This protein binds this small molecule.
Small molecule (SMILES): CC(=O)N[C@@H]1[C@@H](O)[C@H](O)[C@@H](CO)O[C@H]1O

Binding-site contacts:
Ligand atom C7 contacts residue ASN10 of chain 1.A at 3.8 Å.
Ligand atom O7 contacts residue GLY6 of chain 1.A at 3.0 Å (h-bond).
Ligand atom C2 contacts residue ASN10 of chain 1.A at 2.4 Å.
Ligand atom O7 contacts residue LEU35 of chain 1.A at 4.3 Å.
Ligand atom O5 contacts residue ASN10 of chain 1.A at 2.4 Å (h-bond).
Ligand atom O7 contacts residue PHE9 of chain 1.A at 4.5 Å.
Ligand atom C4 contacts residue ASN10 of chain 1.A at 4.2 Å.
Ligand atom C3 contacts residue ASN10 of chain 1.A at 3.8 Å.
Ligand atom C8 contacts residue ASN10 of chain 1.A at 4.2 Å.
Ligand atom C1 contacts residue ASN10 of chain 1.A at 1.4 Å.
Ligand atom C7 contacts residue PHE5 of chain 1.A at 4.3 Å (hydrophobic).
Ligand atom O7 contacts residue PHE5 of chain 1.A at 3.5 Å.
Ligand atom C5 contacts residue ASN10 of chain 1.A at 3.6 Å.
Ligand atom C8 contacts residue GLY6 of chain 1.A at 3.5 Å.
Ligand atom N2 contacts residue ASN10 of chain 1.A at 2.9 Å (h-bond).
Ligand atom N2 contacts residue GLY6 of chain 1.A at 4.0 Å.
Ligand atom C7 contacts residue GLY6 of chain 1.A at 3.3 Å.

Sequence of chain 1.A:
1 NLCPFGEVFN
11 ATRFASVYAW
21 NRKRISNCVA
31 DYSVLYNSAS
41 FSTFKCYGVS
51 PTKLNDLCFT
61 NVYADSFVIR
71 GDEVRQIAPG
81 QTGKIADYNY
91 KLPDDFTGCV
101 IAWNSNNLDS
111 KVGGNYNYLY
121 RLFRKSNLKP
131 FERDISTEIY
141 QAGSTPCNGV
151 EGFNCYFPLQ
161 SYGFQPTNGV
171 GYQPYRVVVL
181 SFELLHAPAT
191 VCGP